The protein below binds the small molecule below.
Small molecule (SMILES): N[C@@H](Cc1ccccc1)C(=O)O

Sequence of chain 1.D:
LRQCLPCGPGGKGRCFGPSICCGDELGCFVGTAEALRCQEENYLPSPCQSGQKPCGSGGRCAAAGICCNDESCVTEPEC

Binding-site contacts:
Ligand atom CG contacts residue TYR1 of chain 1.L at 3.7 Å (hydrophobic).
Ligand atom O contacts residue PRO53 of chain 1.D at 3.3 Å.
Ligand atom O contacts residue TYR1 of chain 1.L at 2.3 Å (h-bond).
Ligand atom C contacts residue CYS54 of chain 1.D at 4.0 Å (hydrophobic).
Ligand atom CE2 contacts residue PRO53 of chain 1.D at 3.5 Å (hydrophobic).
Ligand atom C contacts residue PRO53 of chain 1.D at 4.2 Å (hydrophobic).
Ligand atom CZ contacts residue PRO53 of chain 1.D at 3.3 Å (hydrophobic).
Ligand atom CG contacts residue LEU50 of chain 1.D at 3.9 Å (hydrophobic).
Ligand atom CB contacts residue GLU47 of chain 1.D at 4.0 Å.
Ligand atom CD1 contacts residue PRO51 of chain 1.D at 3.4 Å (hydrophobic).
Ligand atom CZ contacts residue SER52 of chain 1.D at 4.1 Å.
Ligand atom CD1 contacts residue PRO53 of chain 1.D at 3.6 Å (hydrophobic).
Ligand atom CG contacts residue PRO53 of chain 1.D at 4.2 Å (hydrophobic).
Ligand atom CA contacts residue TYR1 of chain 1.L at 2.4 Å (hydrophobic).
Ligand atom O contacts residue SER52 of chain 1.D at 3.6 Å (h-bond).
Ligand atom CE1 contacts residue PRO51 of chain 1.D at 3.0 Å (hydrophobic).
Ligand atom O contacts residue CYS54 of chain 1.D at 3.0 Å (h-bond).
Ligand atom N contacts residue PRO53 of chain 1.D at 4.2 Å.
Ligand atom CD2 contacts residue PRO53 of chain 1.D at 4.1 Å (hydrophobic).
Ligand atom CB contacts residue TYR1 of chain 1.L at 3.1 Å (hydrophobic).
Ligand atom CD2 contacts residue TYR1 of chain 1.L at 3.7 Å (hydrophobic).
Ligand atom N contacts residue TYR1 of chain 1.L at 3.7 Å.
Ligand atom CD1 contacts residue LEU50 of chain 1.D at 3.4 Å (hydrophobic).
Ligand atom CB contacts residue SER52 of chain 1.D at 4.2 Å.
Ligand atom CE1 contacts residue PRO53 of chain 1.D at 3.2 Å (hydrophobic).
Ligand atom CE1 contacts residue SER52 of chain 1.D at 3.3 Å.
Ligand atom CD1 contacts residue SER52 of chain 1.D at 3.2 Å.
Ligand atom CG contacts residue SER52 of chain 1.D at 3.8 Å.
Ligand atom C contacts residue SER52 of chain 1.D at 4.1 Å.
Ligand atom CA contacts residue GLU47 of chain 1.D at 3.1 Å.
Ligand atom CB contacts residue LEU50 of chain 1.D at 3.5 Å (hydrophobic).
Ligand atom N contacts residue LEU50 of chain 1.D at 2.7 Å (h-bond).
Ligand atom CA contacts residue SER52 of chain 1.D at 3.7 Å.
Ligand atom CA contacts residue LEU50 of chain 1.D at 3.6 Å (hydrophobic).
Ligand atom CZ contacts residue PRO51 of chain 1.D at 4.2 Å (hydrophobic).
Ligand atom C contacts residue TYR1 of chain 1.L at 1.3 Å (hydrophobic).
Ligand atom O contacts residue GLU47 of chain 1.D at 3.9 Å.
Ligand atom N contacts residue GLU47 of chain 1.D at 2.9 Å (salt-bridge).
Ligand atom C contacts residue GLU47 of chain 1.D at 3.8 Å.
Ligand atom N contacts residue SER52 of chain 1.D at 2.5 Å (h-bond).